Sequence of chain 1.A:
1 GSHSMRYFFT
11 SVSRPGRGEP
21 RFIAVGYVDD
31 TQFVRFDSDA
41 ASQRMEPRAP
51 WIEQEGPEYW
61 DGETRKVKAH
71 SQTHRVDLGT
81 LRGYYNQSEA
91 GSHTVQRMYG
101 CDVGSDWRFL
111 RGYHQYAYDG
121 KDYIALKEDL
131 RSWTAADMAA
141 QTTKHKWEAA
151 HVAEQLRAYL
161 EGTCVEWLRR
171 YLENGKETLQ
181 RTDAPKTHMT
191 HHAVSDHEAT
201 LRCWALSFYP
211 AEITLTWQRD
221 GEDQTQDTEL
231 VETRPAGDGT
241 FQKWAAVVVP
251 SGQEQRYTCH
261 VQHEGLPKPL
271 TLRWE

Binding-site contacts:
Ligand atom N contacts residue TYR99 of chain 1.A at 2.9 Å (h-bond).
Ligand atom CA contacts residue THR73 of chain 1.A at 3.6 Å.
Ligand atom O contacts residue TYR7 of chain 1.A at 3.4 Å.
Ligand atom CG2 contacts residue ASP77 of chain 1.A at 3.7 Å.
Ligand atom O contacts residue TRP147 of chain 1.A at 3.5 Å.
Ligand atom CA contacts residue TYR159 of chain 1.A at 3.5 Å (hydrophobic).
Ligand atom O contacts residue TRP147 of chain 1.A at 2.9 Å (h-bond).
Ligand atom C contacts residue LYS66 of chain 1.A at 3.6 Å.
Ligand atom O contacts residue TYR159 of chain 1.A at 2.5 Å (h-bond).
Ligand atom N contacts residue GLU63 of chain 1.A at 3.0 Å (salt-bridge).
Ligand atom CA contacts residue TYR7 of chain 1.A at 3.1 Å (hydrophobic).
Ligand atom N contacts residue TYR159 of chain 1.A at 3.7 Å.
Ligand atom C contacts residue TYR159 of chain 1.A at 3.5 Å (hydrophobic).
Ligand atom C contacts residue THR143 of chain 1.A at 3.6 Å.
Ligand atom CG1 contacts residue TYR116 of chain 1.A at 3.7 Å (hydrophobic).
Ligand atom OG1 contacts residue ASP77 of chain 1.A at 2.4 Å (salt-bridge).
Ligand atom CB contacts residue TRP167 of chain 1.A at 3.6 Å (hydrophobic).
Ligand atom CB contacts residue THR143 of chain 1.A at 3.4 Å.
Ligand atom CB contacts residue ASP77 of chain 1.A at 3.2 Å.
Ligand atom C contacts residue GLU63 of chain 1.A at 3.6 Å.
Ligand atom O contacts residue THR80 of chain 1.A at 3.6 Å.
Ligand atom N contacts residue TYR171 of chain 1.A at 2.7 Å (h-bond).
Ligand atom CA contacts residue ASP77 of chain 1.A at 3.2 Å.
Ligand atom N contacts residue ASP77 of chain 1.A at 3.0 Å (salt-bridge).
Ligand atom CA contacts residue TYR171 of chain 1.A at 3.6 Å (hydrophobic).
Ligand atom C contacts residue TYR7 of chain 1.A at 3.2 Å (hydrophobic).
Ligand atom CA contacts residue GLU63 of chain 1.A at 3.4 Å.
Ligand atom C contacts residue THR73 of chain 1.A at 3.6 Å.
Ligand atom CB contacts residue TYR99 of chain 1.A at 3.4 Å (hydrophobic).
Ligand atom O contacts residue THR73 of chain 1.A at 3.5 Å.
Ligand atom N contacts residue THR73 of chain 1.A at 3.6 Å.
Ligand atom OXT contacts residue THR143 of chain 1.A at 2.8 Å (h-bond).
Ligand atom N contacts residue TYR7 of chain 1.A at 2.7 Å (h-bond).
Ligand atom CD1 contacts residue HIS70 of chain 1.A at 3.6 Å.
Ligand atom O contacts residue TYR84 of chain 1.A at 3.6 Å (h-bond).
Ligand atom OXT contacts residue TYR84 of chain 1.A at 2.6 Å (h-bond).
Ligand atom O contacts residue HIS70 of chain 1.A at 3.2 Å.
Ligand atom C contacts residue TYR84 of chain 1.A at 3.5 Å (hydrophobic).
Ligand atom C contacts residue ASP77 of chain 1.A at 3.5 Å.
Ligand atom O contacts residue LYS66 of chain 1.A at 2.9 Å (salt-bridge).

This small molecule binds to this protein.
Small molecule (SMILES): CC[C@H](C)[C@H](NC(=O)CNC(=O)[C@H](C)NC(=O)[C@H](C)N)C(=O)NCC(=O)N[C@H](C(=O)N[C@@H](CC(C)C)C(=O)N[C@H](C(=O)N[C@H](C(=O)O)C(C)C)[C@@H](C)O)[C@@H](C)CC